Sequence of chain 1.A:
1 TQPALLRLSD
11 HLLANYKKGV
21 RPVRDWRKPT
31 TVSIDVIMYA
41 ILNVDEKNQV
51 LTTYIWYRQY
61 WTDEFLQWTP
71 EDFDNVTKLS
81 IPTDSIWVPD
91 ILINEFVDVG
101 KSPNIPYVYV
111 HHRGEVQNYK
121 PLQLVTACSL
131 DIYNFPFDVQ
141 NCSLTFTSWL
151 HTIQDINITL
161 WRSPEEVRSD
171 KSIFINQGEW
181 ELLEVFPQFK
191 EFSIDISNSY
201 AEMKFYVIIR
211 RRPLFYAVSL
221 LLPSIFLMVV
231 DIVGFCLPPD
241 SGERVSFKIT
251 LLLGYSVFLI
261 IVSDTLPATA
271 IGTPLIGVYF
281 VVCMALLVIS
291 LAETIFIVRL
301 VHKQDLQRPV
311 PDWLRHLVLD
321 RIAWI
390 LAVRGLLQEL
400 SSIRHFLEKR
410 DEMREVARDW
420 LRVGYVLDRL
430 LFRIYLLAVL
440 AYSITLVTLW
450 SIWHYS

Binding-site contacts:
Ligand atom O6 contacts residue ASN157 of chain 1.A at 3.1 Å (h-bond).
Ligand atom O7 contacts residue PHE189 of chain 1.A at 4.4 Å.
Ligand atom C8 contacts residue PHE189 of chain 1.A at 4.2 Å (hydrophobic).
Ligand atom C6 contacts residue ASN157 of chain 1.A at 3.4 Å.
Ligand atom C6 contacts residue ILE158 of chain 1.A at 3.7 Å (hydrophobic).
Ligand atom C1 contacts residue ASN157 of chain 1.A at 3.5 Å.
Ligand atom O6 contacts residue ILE158 of chain 1.A at 3.6 Å (h-bond).
Ligand atom C5 contacts residue ASN157 of chain 1.A at 3.5 Å.
Ligand atom O5 contacts residue ASN157 of chain 1.A at 2.6 Å (h-bond).

This small molecule binds to this protein.
Small molecule (SMILES): CC(=O)N[C@H]1[C@H](O[C@H]2[C@H](O)[C@@H](NC(C)=O)CO[C@@H]2CO)O[C@H](CO)[C@@H](O[C@@H]2O[C@H](CO)[C@@H](O)[C@H](O)[C@@H]2O)[C@@H]1O